This protein binds this small molecule.
Small molecule (SMILES): OC[C@H]1O[C@H](O[C@H]2[C@H](O)[C@@H](O)[C@H](OCCCCC3CCCCC3)O[C@@H]2CO)[C@H](O)[C@@H](O)[C@@H]1O

Sequence of chain 1.A:
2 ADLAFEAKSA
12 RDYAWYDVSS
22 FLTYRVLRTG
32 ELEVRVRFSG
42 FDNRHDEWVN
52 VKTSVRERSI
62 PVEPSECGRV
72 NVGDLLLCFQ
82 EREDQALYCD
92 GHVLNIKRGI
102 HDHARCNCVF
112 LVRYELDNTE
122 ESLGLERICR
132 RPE

Binding-site contacts:
Ligand atom C19 contacts residue GLU58 of chain 1.A at 4.0 Å.
Ligand atom O12 contacts residue VAL56 of chain 1.A at 3.6 Å.
Ligand atom C2 contacts residue PHE6 of chain 1.A at 4.5 Å (hydrophobic).
Ligand atom C17 contacts residue VAL56 of chain 1.A at 4.3 Å (hydrophobic).
Ligand atom C8 contacts residue PHE22 of chain 1.A at 3.5 Å (hydrophobic).
Ligand atom C6 contacts residue PHE22 of chain 1.A at 3.9 Å (hydrophobic).
Ligand atom O20 contacts residue PHE6 of chain 1.A at 3.9 Å.
Ligand atom O22 contacts residue VAL56 of chain 1.A at 4.0 Å.
Ligand atom O14 contacts residue PHE6 of chain 1.A at 4.2 Å.
Ligand atom C1 contacts residue PHE6 of chain 1.A at 3.7 Å (hydrophobic).
Ligand atom C18 contacts residue VAL56 of chain 1.A at 3.3 Å (hydrophobic).
Ligand atom C9 contacts residue PHE22 of chain 1.A at 3.7 Å (hydrophobic).
Ligand atom C2 contacts residue VAL56 of chain 1.A at 4.2 Å (hydrophobic).
Ligand atom C3 contacts residue PHE6 of chain 1.A at 4.0 Å (hydrophobic).
Ligand atom C13 contacts residue VAL56 of chain 1.A at 3.8 Å (hydrophobic).
Ligand atom O14 contacts residue ARG57 of chain 1.A at 4.0 Å.
Ligand atom O14 contacts residue VAL56 of chain 1.A at 3.8 Å.
Ligand atom O22 contacts residue LYS53 of chain 1.A at 3.8 Å.
Ligand atom O22 contacts residue VAL52 of chain 1.A at 3.3 Å (h-bond).
Ligand atom C18 contacts residue VAL52 of chain 1.A at 4.0 Å (hydrophobic).
Ligand atom C2 contacts residue VAL52 of chain 1.A at 4.5 Å (hydrophobic).
Ligand atom C3 contacts residue VAL56 of chain 1.A at 4.5 Å (hydrophobic).
Ligand atom C7 contacts residue PHE6 of chain 1.A at 4.0 Å (hydrophobic).
Ligand atom O14 contacts residue GLU58 of chain 1.A at 4.4 Å.
Ligand atom C1 contacts residue VAL56 of chain 1.A at 3.7 Å (hydrophobic).
Ligand atom O21 contacts residue LYS53 of chain 1.A at 4.3 Å.
Ligand atom C19 contacts residue PHE6 of chain 1.A at 4.2 Å (hydrophobic).
Ligand atom C8 contacts residue PHE6 of chain 1.A at 4.0 Å (hydrophobic).
Ligand atom C7 contacts residue PHE22 of chain 1.A at 4.1 Å (hydrophobic).
Ligand atom O21 contacts residue VAL56 of chain 1.A at 4.4 Å.
Ligand atom O12 contacts residue VAL52 of chain 1.A at 3.9 Å.